Sequence of chain 1.C:
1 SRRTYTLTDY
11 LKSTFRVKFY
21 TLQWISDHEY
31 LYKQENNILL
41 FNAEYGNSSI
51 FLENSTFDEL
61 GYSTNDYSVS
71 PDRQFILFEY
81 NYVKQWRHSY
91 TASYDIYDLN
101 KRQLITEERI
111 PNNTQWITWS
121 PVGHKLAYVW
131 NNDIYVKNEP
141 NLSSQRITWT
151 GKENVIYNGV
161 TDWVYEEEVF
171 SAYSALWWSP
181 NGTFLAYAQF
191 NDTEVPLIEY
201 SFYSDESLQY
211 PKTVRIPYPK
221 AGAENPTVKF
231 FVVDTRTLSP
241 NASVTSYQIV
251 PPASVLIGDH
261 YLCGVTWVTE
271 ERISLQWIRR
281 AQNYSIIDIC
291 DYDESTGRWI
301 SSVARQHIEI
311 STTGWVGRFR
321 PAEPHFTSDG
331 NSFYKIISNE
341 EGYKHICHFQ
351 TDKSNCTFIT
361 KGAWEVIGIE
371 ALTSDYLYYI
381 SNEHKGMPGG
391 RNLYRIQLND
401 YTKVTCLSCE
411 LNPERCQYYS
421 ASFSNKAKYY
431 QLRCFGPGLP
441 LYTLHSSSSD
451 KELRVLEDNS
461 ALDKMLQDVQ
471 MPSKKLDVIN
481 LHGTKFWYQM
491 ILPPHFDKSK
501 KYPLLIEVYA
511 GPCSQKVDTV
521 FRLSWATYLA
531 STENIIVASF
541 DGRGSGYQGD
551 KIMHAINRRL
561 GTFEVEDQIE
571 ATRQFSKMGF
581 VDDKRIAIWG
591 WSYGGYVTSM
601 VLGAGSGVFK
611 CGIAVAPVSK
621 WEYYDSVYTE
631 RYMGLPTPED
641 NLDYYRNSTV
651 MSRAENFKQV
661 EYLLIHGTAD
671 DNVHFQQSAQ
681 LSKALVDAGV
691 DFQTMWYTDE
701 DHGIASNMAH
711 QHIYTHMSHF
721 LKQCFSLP

Binding-site contacts:
Ligand atom C8 contacts residue LEU40 of chain 1.C at 3.5 Å (hydrophobic).
Ligand atom N2 contacts residue ASN47 of chain 1.C at 3.0 Å (h-bond).
Ligand atom C6 contacts residue TYR45 of chain 1.C at 4.2 Å (hydrophobic).
Ligand atom C7 contacts residue SER49 of chain 1.C at 3.7 Å.
Ligand atom C4 contacts residue ASN47 of chain 1.C at 4.2 Å.
Ligand atom C8 contacts residue ASN42 of chain 1.C at 3.8 Å.
Ligand atom O6 contacts residue TYR45 of chain 1.C at 4.1 Å.
Ligand atom O5 contacts residue ASN47 of chain 1.C at 2.4 Å (h-bond).
Ligand atom C8 contacts residue PHE41 of chain 1.C at 4.4 Å (hydrophobic).
Ligand atom C8 contacts residue SER49 of chain 1.C at 3.9 Å.
Ligand atom C5 contacts residue ASN47 of chain 1.C at 3.7 Å.
Ligand atom C1 contacts residue ASN47 of chain 1.C at 1.5 Å.
Ligand atom C1 contacts residue TYR45 of chain 1.C at 4.4 Å (hydrophobic).
Ligand atom O5 contacts residue TYR45 of chain 1.C at 4.2 Å.
Ligand atom O7 contacts residue ASN47 of chain 1.C at 3.5 Å (h-bond).
Ligand atom C7 contacts residue SER48 of chain 1.C at 4.1 Å.
Ligand atom C3 contacts residue ASN47 of chain 1.C at 3.8 Å.
Ligand atom N2 contacts residue ASN42 of chain 1.C at 4.4 Å.
Ligand atom C2 contacts residue ASN47 of chain 1.C at 2.5 Å.
Ligand atom O7 contacts residue SER48 of chain 1.C at 3.6 Å.
Ligand atom C8 contacts residue SER48 of chain 1.C at 3.4 Å.
Ligand atom C7 contacts residue ASN47 of chain 1.C at 3.2 Å.
Ligand atom C5 contacts residue TYR45 of chain 1.C at 3.8 Å (hydrophobic).
Ligand atom O7 contacts residue SER49 of chain 1.C at 2.9 Å (h-bond).
Ligand atom C8 contacts residue ASN47 of chain 1.C at 3.4 Å.

A small-molecule ligand and the protein it binds are described below.
Small molecule (SMILES): CC(=O)N[C@@H]1[C@@H](O)[C@H](O)[C@@H](CO)O[C@H]1O